Binding-site contacts:
Ligand atom C1 contacts residue PRO252 of chain 53.A at 4.1 Å (hydrophobic).
Ligand atom C1 contacts residue ALA146 of chain 54.A at 4.0 Å (hydrophobic).
Ligand atom C8 contacts residue TYR145 of chain 54.A at 4.2 Å (hydrophobic).
Ligand atom O1B contacts residue SER147 of chain 54.A at 2.7 Å (h-bond).
Ligand atom O1B contacts residue ALA146 of chain 54.A at 4.3 Å.
Ligand atom O1A contacts residue ALA146 of chain 54.A at 3.2 Å.
Ligand atom O8 contacts residue TYR145 of chain 54.A at 4.2 Å.
Ligand atom C9 contacts residue ALA146 of chain 54.A at 4.4 Å (hydrophobic).
Ligand atom C4 contacts residue PRO252 of chain 53.A at 4.3 Å (hydrophobic).
Ligand atom N5 contacts residue TYR145 of chain 54.A at 2.6 Å (h-bond).
Ligand atom C1 contacts residue SER147 of chain 54.A at 3.6 Å.
Ligand atom C6 contacts residue ALA146 of chain 54.A at 4.3 Å (hydrophobic).
Ligand atom C11 contacts residue TYR145 of chain 54.A at 3.7 Å (hydrophobic).
Ligand atom C8 contacts residue ALA146 of chain 54.A at 4.4 Å (hydrophobic).
Ligand atom C11 contacts residue TYR250 of chain 53.A at 3.0 Å (hydrophobic).
Ligand atom C3 contacts residue PRO252 of chain 53.A at 4.4 Å (hydrophobic).
Ligand atom O4 contacts residue PRO252 of chain 53.A at 4.0 Å.
Ligand atom C10 contacts residue TYR145 of chain 54.A at 3.6 Å (hydrophobic).
Ligand atom O10 contacts residue TYR250 of chain 53.A at 2.2 Å (h-bond).
Ligand atom C7 contacts residue TYR145 of chain 54.A at 3.9 Å (hydrophobic).
Ligand atom O10 contacts residue ASN96 of chain 53.A at 4.2 Å.
Ligand atom O4 contacts residue TYR145 of chain 54.A at 4.2 Å.
Ligand atom O4 contacts residue ASN251 of chain 53.A at 4.3 Å.
Ligand atom C5 contacts residue TYR145 of chain 54.A at 3.3 Å (hydrophobic).
Ligand atom C6 contacts residue TYR145 of chain 54.A at 3.4 Å (hydrophobic).
Ligand atom O1A contacts residue SER147 of chain 54.A at 3.1 Å (h-bond).
Ligand atom C10 contacts residue TYR250 of chain 53.A at 2.8 Å (hydrophobic).
Ligand atom C4 contacts residue TYR145 of chain 54.A at 3.6 Å (hydrophobic).
Ligand atom C4 contacts residue TYR250 of chain 53.A at 4.2 Å (hydrophobic).
Ligand atom O1B contacts residue PRO252 of chain 53.A at 3.4 Å.
Ligand atom C5 contacts residue TYR250 of chain 53.A at 4.3 Å (hydrophobic).
Ligand atom O4 contacts residue TYR250 of chain 53.A at 3.0 Å.
Ligand atom C11 contacts residue ARG143 of chain 54.A at 3.9 Å.
Ligand atom N5 contacts residue TYR250 of chain 53.A at 3.8 Å.
Ligand atom O9 contacts residue ALA146 of chain 54.A at 3.3 Å.

A protein and the small-molecule ligand that binds it are described below.
Small molecule (SMILES): CC(=O)N[C@H]1[C@H]([C@H](O)[C@H](O)CO)O[C@@](O)(C(=O)O)C[C@@H]1O

Sequence of chain 54.A:
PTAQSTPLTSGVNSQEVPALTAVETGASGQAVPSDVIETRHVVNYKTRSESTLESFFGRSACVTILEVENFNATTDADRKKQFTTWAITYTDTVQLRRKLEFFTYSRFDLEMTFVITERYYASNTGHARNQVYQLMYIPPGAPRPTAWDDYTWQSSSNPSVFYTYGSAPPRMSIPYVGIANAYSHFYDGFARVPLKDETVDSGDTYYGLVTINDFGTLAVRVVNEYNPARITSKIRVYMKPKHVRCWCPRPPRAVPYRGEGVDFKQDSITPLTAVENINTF

Sequence of chain 53.A:
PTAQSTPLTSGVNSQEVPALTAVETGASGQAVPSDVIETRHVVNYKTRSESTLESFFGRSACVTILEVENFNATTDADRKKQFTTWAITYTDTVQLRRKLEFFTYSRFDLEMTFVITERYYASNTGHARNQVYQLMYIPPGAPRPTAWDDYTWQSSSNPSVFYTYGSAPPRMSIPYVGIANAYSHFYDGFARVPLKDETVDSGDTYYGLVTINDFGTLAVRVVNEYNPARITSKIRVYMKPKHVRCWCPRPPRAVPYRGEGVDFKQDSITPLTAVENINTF